This protein binds this small molecule.
Small molecule (SMILES): CC(=O)N[C@@H]1[C@@H](O)[C@H](O)[C@@H](CO)O[C@H]1O

Sequence of chain 1.C:
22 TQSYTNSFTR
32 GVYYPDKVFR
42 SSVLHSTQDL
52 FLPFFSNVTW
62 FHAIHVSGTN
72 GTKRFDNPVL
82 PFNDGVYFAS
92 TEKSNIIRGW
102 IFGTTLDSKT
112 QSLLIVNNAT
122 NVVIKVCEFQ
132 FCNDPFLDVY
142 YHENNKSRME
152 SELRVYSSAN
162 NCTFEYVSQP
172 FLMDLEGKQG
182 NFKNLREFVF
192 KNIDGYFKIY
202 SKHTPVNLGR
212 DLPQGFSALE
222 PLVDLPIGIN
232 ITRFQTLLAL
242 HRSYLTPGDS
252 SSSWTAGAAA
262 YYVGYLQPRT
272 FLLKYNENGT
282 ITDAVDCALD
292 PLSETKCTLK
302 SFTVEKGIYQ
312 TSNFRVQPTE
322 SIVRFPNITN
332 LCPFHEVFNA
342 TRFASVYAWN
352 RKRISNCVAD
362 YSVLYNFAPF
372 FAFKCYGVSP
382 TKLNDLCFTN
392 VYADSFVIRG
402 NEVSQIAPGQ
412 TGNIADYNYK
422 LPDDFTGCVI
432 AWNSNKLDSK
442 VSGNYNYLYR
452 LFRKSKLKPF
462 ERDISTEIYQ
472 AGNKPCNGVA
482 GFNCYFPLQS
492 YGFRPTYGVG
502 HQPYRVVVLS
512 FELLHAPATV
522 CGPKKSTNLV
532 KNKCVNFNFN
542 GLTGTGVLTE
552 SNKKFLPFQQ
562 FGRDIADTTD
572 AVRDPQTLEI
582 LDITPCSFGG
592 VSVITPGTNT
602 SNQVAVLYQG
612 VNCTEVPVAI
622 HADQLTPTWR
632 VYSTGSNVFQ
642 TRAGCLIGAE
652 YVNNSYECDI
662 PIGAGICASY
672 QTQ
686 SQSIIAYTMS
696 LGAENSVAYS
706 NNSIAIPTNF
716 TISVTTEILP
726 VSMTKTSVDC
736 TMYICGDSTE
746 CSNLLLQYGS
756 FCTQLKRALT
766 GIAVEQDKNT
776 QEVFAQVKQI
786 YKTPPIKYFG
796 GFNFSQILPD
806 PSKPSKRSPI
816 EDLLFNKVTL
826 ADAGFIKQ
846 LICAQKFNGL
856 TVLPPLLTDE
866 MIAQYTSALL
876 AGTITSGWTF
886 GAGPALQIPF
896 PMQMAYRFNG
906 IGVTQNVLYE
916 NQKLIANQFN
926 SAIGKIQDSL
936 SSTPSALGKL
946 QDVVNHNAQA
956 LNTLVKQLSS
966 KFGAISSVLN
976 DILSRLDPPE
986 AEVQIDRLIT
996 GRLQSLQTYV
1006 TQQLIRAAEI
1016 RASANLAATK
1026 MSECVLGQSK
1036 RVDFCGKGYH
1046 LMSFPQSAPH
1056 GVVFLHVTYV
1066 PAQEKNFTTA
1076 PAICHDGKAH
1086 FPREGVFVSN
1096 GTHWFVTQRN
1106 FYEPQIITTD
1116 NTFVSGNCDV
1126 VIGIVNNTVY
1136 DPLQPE

Binding-site contacts:
Ligand atom C7 contacts residue ASN71 of chain 1.C at 4.0 Å.
Ligand atom C5 contacts residue ASN71 of chain 1.C at 3.7 Å.
Ligand atom C1 contacts residue ASN71 of chain 1.C at 1.4 Å.
Ligand atom C1 contacts residue THR70 of chain 1.C at 4.4 Å.
Ligand atom O5 contacts residue ASN71 of chain 1.C at 2.4 Å (h-bond).
Ligand atom C2 contacts residue ASN71 of chain 1.C at 2.5 Å.
Ligand atom N2 contacts residue ASN71 of chain 1.C at 2.9 Å (h-bond).
Ligand atom C3 contacts residue ASN71 of chain 1.C at 3.8 Å.
Ligand atom C4 contacts residue ASN71 of chain 1.C at 4.2 Å.